Sequence of chain 1.B:
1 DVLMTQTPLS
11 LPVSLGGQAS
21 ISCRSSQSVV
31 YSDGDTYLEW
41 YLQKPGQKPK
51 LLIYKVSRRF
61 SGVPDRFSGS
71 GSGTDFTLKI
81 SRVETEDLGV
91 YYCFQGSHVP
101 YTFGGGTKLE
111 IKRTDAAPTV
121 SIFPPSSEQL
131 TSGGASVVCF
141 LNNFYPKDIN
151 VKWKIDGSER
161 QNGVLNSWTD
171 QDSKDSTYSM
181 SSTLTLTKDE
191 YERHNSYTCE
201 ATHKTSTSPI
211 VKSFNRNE

Sequence of chain 1.A:
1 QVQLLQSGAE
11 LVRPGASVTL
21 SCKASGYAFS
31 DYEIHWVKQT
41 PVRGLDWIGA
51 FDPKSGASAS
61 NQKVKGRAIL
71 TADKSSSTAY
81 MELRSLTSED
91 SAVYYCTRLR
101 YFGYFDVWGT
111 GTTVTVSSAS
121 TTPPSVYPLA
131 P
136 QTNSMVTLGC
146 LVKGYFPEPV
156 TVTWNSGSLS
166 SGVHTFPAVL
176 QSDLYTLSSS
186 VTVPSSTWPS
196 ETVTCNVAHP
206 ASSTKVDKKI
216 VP

The protein below binds the small molecule below.
Small molecule (SMILES): CC[C@H](C)[C@H](NC(=O)CNC(=O)[C@@H](NC(=O)[C@H](C)N)C(C)C)C(=O)NCC(=O)N[C@@H](C)C(=O)N[C@H](C(=O)N[C@H](C=O)Cc1ccccc1)C(C)C

Binding-site contacts:
Ligand atom CA contacts residue TYR101 of chain 1.B at 3.6 Å (hydrophobic).
Ligand atom N contacts residue TYR101 of chain 1.B at 3.8 Å.
Ligand atom CB contacts residue TYR101 of chain 1.A at 3.7 Å (hydrophobic).
Ligand atom N contacts residue GLU33 of chain 1.A at 3.1 Å (salt-bridge).
Ligand atom CG1 contacts residue GLU33 of chain 1.A at 3.6 Å.
Ligand atom C contacts residue PHE102 of chain 1.A at 3.7 Å (hydrophobic).
Ligand atom O contacts residue PHE102 of chain 1.A at 2.8 Å (h-bond).
Ligand atom CB contacts residue TYR101 of chain 1.B at 3.6 Å (hydrophobic).
Ligand atom CA contacts residue ASP52 of chain 1.A at 3.4 Å.
Ligand atom C contacts residue TYR101 of chain 1.B at 3.5 Å (hydrophobic).
Ligand atom CA contacts residue LEU99 of chain 1.A at 3.6 Å (hydrophobic).
Ligand atom N contacts residue GLU39 of chain 1.B at 2.8 Å (salt-bridge).
Ligand atom N contacts residue TYR101 of chain 1.A at 3.8 Å.
Ligand atom O contacts residue TYR101 of chain 1.A at 3.5 Å.
Ligand atom O contacts residue LEU99 of chain 1.A at 3.8 Å.
Ligand atom O contacts residue GLY103 of chain 1.A at 3.5 Å (h-bond).
Ligand atom CG2 contacts residue TYR31 of chain 1.B at 3.4 Å (hydrophobic).
Ligand atom CD1 contacts residue ALA57 of chain 1.A at 3.7 Å (hydrophobic).
Ligand atom O contacts residue TYR101 of chain 1.A at 3.1 Å (h-bond).
Ligand atom CA contacts residue GLU33 of chain 1.A at 3.1 Å.
Ligand atom CD1 contacts residue SER58 of chain 1.A at 3.7 Å.
Ligand atom N contacts residue GLU33 of chain 1.A at 2.6 Å (salt-bridge).
Ligand atom CD1 contacts residue ALA50 of chain 1.A at 3.6 Å (hydrophobic).
Ligand atom N contacts residue TYR101 of chain 1.B at 3.8 Å.
Ligand atom O contacts residue PHE102 of chain 1.A at 3.3 Å.
Ligand atom O contacts residue ASP52 of chain 1.A at 3.6 Å (salt-bridge).
Ligand atom C contacts residue GLU33 of chain 1.A at 3.6 Å.
Ligand atom CA contacts residue GLU39 of chain 1.B at 3.8 Å.
Ligand atom C contacts residue GLY96 of chain 1.B at 3.5 Å.
Ligand atom CG1 contacts residue PHE102 of chain 1.A at 3.6 Å (hydrophobic).
Ligand atom CG1 contacts residue TYR31 of chain 1.B at 3.7 Å (hydrophobic).
Ligand atom C contacts residue TYR101 of chain 1.A at 3.6 Å (hydrophobic).
Ligand atom CA contacts residue GLY96 of chain 1.B at 3.2 Å.
Ligand atom CG2 contacts residue GLY96 of chain 1.B at 3.6 Å.
Ligand atom N contacts residue TYR101 of chain 1.B at 3.0 Å (h-bond).
Ligand atom CB contacts residue PHE102 of chain 1.A at 3.8 Å (hydrophobic).
Ligand atom N contacts residue GLY103 of chain 1.A at 3.1 Å (h-bond).
Ligand atom C contacts residue GLU33 of chain 1.A at 3.7 Å.
Ligand atom CB contacts residue GLY96 of chain 1.B at 3.4 Å.
Ligand atom N contacts residue GLY96 of chain 1.B at 2.9 Å (h-bond).